Binding-site contacts:
Ligand atom C4 contacts residue ARG216 of chain 3.A at 3.4 Å.
Ligand atom C6 contacts residue THR161 of chain 1.A at 3.7 Å.
Ligand atom O7 contacts residue ARG214 of chain 3.A at 4.4 Å.
Ligand atom C7 contacts residue ARG216 of chain 3.A at 4.2 Å.
Ligand atom C3 contacts residue ASN159 of chain 1.A at 3.8 Å.
Ligand atom O5 contacts residue THR161 of chain 1.A at 4.4 Å.
Ligand atom C3 contacts residue SER213 of chain 3.A at 4.3 Å.
Ligand atom O6 contacts residue THR161 of chain 1.A at 4.0 Å.
Ligand atom O7 contacts residue PRO215 of chain 3.A at 3.9 Å.
Ligand atom O6 contacts residue ARG216 of chain 3.A at 4.0 Å.
Ligand atom C5 contacts residue ASN159 of chain 1.A at 3.6 Å.
Ligand atom C1 contacts residue ASN159 of chain 1.A at 1.4 Å.
Ligand atom C1 contacts residue ARG216 of chain 3.A at 3.2 Å.
Ligand atom C2 contacts residue SER213 of chain 3.A at 4.3 Å.
Ligand atom O5 contacts residue ASN159 of chain 1.A at 2.3 Å (h-bond).
Ligand atom C8 contacts residue PRO215 of chain 3.A at 4.2 Å (hydrophobic).
Ligand atom C1 contacts residue LEU238 of chain 1.A at 4.3 Å (hydrophobic).
Ligand atom C6 contacts residue ARG216 of chain 3.A at 3.4 Å.
Ligand atom C7 contacts residue SER213 of chain 3.A at 3.8 Å.
Ligand atom N2 contacts residue ASN159 of chain 1.A at 2.9 Å (h-bond).
Ligand atom O7 contacts residue ARG216 of chain 3.A at 3.4 Å (salt-bridge).
Ligand atom C2 contacts residue ASN159 of chain 1.A at 2.5 Å.
Ligand atom C5 contacts residue THR161 of chain 1.A at 4.3 Å.
Ligand atom C8 contacts residue ARG216 of chain 3.A at 4.4 Å.
Ligand atom C2 contacts residue ARG216 of chain 3.A at 3.4 Å.
Ligand atom C8 contacts residue SER213 of chain 3.A at 3.6 Å.
Ligand atom O5 contacts residue LEU238 of chain 1.A at 4.4 Å.
Ligand atom O3 contacts residue ARG216 of chain 3.A at 3.5 Å (salt-bridge).
Ligand atom C5 contacts residue ARG216 of chain 3.A at 3.2 Å.
Ligand atom N2 contacts residue SER213 of chain 3.A at 3.4 Å (h-bond).
Ligand atom O4 contacts residue ARG216 of chain 3.A at 3.4 Å (salt-bridge).
Ligand atom C4 contacts residue ASN159 of chain 1.A at 4.2 Å.
Ligand atom C8 contacts residue THR181 of chain 3.A at 3.5 Å.
Ligand atom C7 contacts residue ASN159 of chain 1.A at 4.0 Å.
Ligand atom N2 contacts residue ARG216 of chain 3.A at 4.5 Å.
Ligand atom C3 contacts residue ARG216 of chain 3.A at 3.9 Å.
Ligand atom O5 contacts residue ARG216 of chain 3.A at 2.5 Å (salt-bridge).

A small-molecule ligand and the protein it binds are described below.
Small molecule (SMILES): CC(=O)N[C@H]1[C@H](O[C@H]2[C@H](O)[C@@H](NC(C)=O)CO[C@@H]2CO)O[C@H](CO)[C@@H](O[C@@H]2O[C@H](CO[C@H]3O[C@H](CO)[C@@H](O)[C@H](O)[C@@H]3O)[C@@H](O)[C@H](O[C@H]3O[C@H](CO)[C@@H](O)[C@H](O)[C@@H]3O)[C@@H]2O)[C@@H]1O

Sequence of chain 3.A:
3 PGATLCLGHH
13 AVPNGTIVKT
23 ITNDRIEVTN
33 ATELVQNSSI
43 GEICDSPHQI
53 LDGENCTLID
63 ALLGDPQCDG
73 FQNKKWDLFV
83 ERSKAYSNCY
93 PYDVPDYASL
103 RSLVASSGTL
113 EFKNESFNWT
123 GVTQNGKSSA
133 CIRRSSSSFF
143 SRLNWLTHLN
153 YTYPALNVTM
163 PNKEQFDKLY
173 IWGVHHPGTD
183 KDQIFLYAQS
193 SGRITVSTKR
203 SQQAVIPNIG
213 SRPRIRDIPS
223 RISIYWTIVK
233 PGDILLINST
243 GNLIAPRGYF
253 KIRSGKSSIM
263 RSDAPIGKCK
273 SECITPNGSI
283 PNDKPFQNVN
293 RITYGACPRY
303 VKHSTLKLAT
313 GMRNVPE

Sequence of chain 1.A:
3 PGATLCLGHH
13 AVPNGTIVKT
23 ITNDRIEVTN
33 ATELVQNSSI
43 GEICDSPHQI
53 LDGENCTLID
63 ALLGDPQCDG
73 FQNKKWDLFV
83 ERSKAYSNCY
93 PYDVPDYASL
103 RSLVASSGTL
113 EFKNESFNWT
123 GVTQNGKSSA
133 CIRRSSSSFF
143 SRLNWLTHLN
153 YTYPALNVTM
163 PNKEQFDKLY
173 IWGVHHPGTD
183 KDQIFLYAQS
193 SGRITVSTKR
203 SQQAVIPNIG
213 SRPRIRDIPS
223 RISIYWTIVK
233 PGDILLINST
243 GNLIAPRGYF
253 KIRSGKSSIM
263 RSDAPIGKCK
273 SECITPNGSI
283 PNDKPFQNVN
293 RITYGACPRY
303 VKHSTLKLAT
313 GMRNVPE